The small molecule below binds the protein below.
Small molecule (SMILES): Cc1ncc(COP(=O)(O)O)c(CN[C@@H](CO)C(=O)O)c1O

Binding-site contacts:
Ligand atom OG contacts residue GLY106 of chain 1.D at 3.4 Å.
Ligand atom O3 contacts residue GLN109 of chain 1.D at 3.2 Å.
Ligand atom P contacts residue GLY229 of chain 1.D at 3.7 Å.
Ligand atom OG contacts residue ASP300 of chain 1.D at 2.7 Å (salt-bridge).
Ligand atom O1P contacts residue GLY227 of chain 1.D at 2.8 Å (h-bond).
Ligand atom O3P contacts residue LYS82 of chain 1.D at 3.2 Å (salt-bridge).
Ligand atom C contacts residue THR105 of chain 1.D at 3.5 Å.
Ligand atom O4P contacts residue LYS82 of chain 1.D at 3.3 Å (salt-bridge).
Ligand atom C5A contacts residue GLY298 of chain 1.D at 3.5 Å.
Ligand atom C4 contacts residue LYS82 of chain 1.D at 3.7 Å.
Ligand atom C2A contacts residue GLU345 of chain 1.D at 3.7 Å.
Ligand atom C6 contacts residue SER371 of chain 1.D at 3.5 Å.
Ligand atom C6 contacts residue GLU345 of chain 1.D at 3.6 Å.
Ligand atom O contacts residue GLY106 of chain 1.D at 2.9 Å (h-bond).
Ligand atom O1P contacts residue GLY228 of chain 1.D at 3.3 Å (h-bond).
Ligand atom OXT contacts residue HIS110 of chain 1.D at 2.9 Å (h-bond).
Ligand atom O2P contacts residue ASN231 of chain 1.D at 2.9 Å (h-bond).
Ligand atom O contacts residue THR105 of chain 1.D at 2.8 Å (h-bond).
Ligand atom C4A contacts residue GLY298 of chain 1.D at 3.2 Å.
Ligand atom N1 contacts residue GLU345 of chain 1.D at 3.4 Å.
Ligand atom OG contacts residue GLY298 of chain 1.D at 3.6 Å.
Ligand atom O contacts residue HIS110 of chain 1.D at 3.5 Å.
Ligand atom C contacts residue HIS110 of chain 1.D at 3.6 Å.
Ligand atom C4A contacts residue LYS82 of chain 1.D at 3.4 Å.
Ligand atom O3P contacts residue SER230 of chain 1.D at 2.4 Å (h-bond).
Ligand atom CB contacts residue ASP300 of chain 1.D at 3.2 Å.
Ligand atom CB contacts residue GLY298 of chain 1.D at 3.6 Å.
Ligand atom O3P contacts residue GLY229 of chain 1.D at 3.5 Å (h-bond).
Ligand atom OXT contacts residue THR105 of chain 1.D at 3.4 Å (h-bond).
Ligand atom N1 contacts residue SER371 of chain 1.D at 2.8 Å (h-bond).
Ligand atom OG contacts residue ALA107 of chain 1.D at 2.7 Å (h-bond).
Ligand atom P contacts residue SER230 of chain 1.D at 3.2 Å.
Ligand atom O1P contacts residue GLY229 of chain 1.D at 2.9 Å (h-bond).
Ligand atom OXT contacts residue GLY108 of chain 1.D at 3.5 Å (h-bond).
Ligand atom O3P contacts residue SER185 of chain 1.D at 2.6 Å (h-bond).
Ligand atom O2P contacts residue SER230 of chain 1.D at 3.1 Å (h-bond).
Ligand atom O2P contacts residue HIS81 of chain 1.D at 2.9 Å (h-bond).
Ligand atom OXT contacts residue GLN109 of chain 1.D at 3.0 Å (h-bond).
Ligand atom O1P contacts residue SER230 of chain 1.D at 3.6 Å (h-bond).
Ligand atom N contacts residue GLY298 of chain 1.D at 3.6 Å.

Sequence of chain 1.D:
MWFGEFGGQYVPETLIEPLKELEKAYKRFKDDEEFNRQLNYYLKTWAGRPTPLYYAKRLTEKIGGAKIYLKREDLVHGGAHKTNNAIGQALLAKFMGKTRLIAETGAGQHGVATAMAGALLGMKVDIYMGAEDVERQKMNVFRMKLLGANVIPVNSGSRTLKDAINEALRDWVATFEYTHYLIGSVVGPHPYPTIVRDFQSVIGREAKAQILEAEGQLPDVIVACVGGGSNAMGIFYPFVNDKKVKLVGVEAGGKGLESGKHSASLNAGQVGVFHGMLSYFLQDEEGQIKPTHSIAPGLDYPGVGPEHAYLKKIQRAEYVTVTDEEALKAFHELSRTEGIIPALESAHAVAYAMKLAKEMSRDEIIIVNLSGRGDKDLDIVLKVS